The small molecule below binds the protein below.
Small molecule (SMILES): COc1ccc(C[C@H](N)C(=O)O)cc1

Binding-site contacts:
Ligand atom O contacts residue HIS318 of chain 1.A at 3.3 Å (h-bond).
Ligand atom C contacts residue GLU285 of chain 1.A at 3.6 Å.
Ligand atom O contacts residue HIS322 of chain 1.A at 3.4 Å (h-bond).
Ligand atom CE1 contacts residue GLU142 of chain 1.A at 3.7 Å.
Ligand atom C contacts residue ZN1 of chain 1.B at 2.8 Å.
Ligand atom OH contacts residue GLN140 of chain 1.A at 3.2 Å (h-bond).
Ligand atom OH contacts residue GLU142 of chain 1.A at 3.5 Å (salt-bridge).
Ligand atom OXT contacts residue GLU319 of chain 1.A at 2.6 Å (salt-bridge).
Ligand atom CM contacts residue GLN842 of chain 1.A at 3.4 Å.
Ligand atom CE1 contacts residue MET281 of chain 1.A at 3.9 Å (hydrophobic).
Ligand atom CD2 contacts residue ALA283 of chain 1.A at 3.4 Å (hydrophobic).
Ligand atom OXT contacts residue ZN1 of chain 1.B at 3.3 Å.
Ligand atom CM contacts residue GLU142 of chain 1.A at 3.4 Å.
Ligand atom CZ contacts residue GLN140 of chain 1.A at 3.2 Å.
Ligand atom N contacts residue MET284 of chain 1.A at 3.6 Å.
Ligand atom CB contacts residue TYR402 of chain 1.A at 3.4 Å (hydrophobic).
Ligand atom CA contacts residue ALA283 of chain 1.A at 3.2 Å (hydrophobic).
Ligand atom C contacts residue ALA283 of chain 1.A at 3.7 Å (hydrophobic).
Ligand atom N contacts residue LYS340 of chain 1.A at 3.8 Å.
Ligand atom CZ contacts residue GLU142 of chain 1.A at 3.7 Å.
Ligand atom OH contacts residue MET281 of chain 1.A at 3.7 Å.
Ligand atom CE2 contacts residue GLN140 of chain 1.A at 3.2 Å.
Ligand atom N contacts residue GLU341 of chain 1.A at 3.5 Å (salt-bridge).
Ligand atom C contacts residue TYR402 of chain 1.A at 3.5 Å (hydrophobic).
Ligand atom CB contacts residue ALA283 of chain 1.A at 3.7 Å (hydrophobic).
Ligand atom O contacts residue TYR402 of chain 1.A at 2.7 Å (h-bond).
Ligand atom CD2 contacts residue MET281 of chain 1.A at 3.6 Å (hydrophobic).
Ligand atom O contacts residue GLU341 of chain 1.A at 2.9 Å (salt-bridge).
Ligand atom CD1 contacts residue TYR397 of chain 1.A at 3.6 Å (hydrophobic).
Ligand atom C contacts residue HIS318 of chain 1.A at 3.9 Å.
Ligand atom CA contacts residue GLU285 of chain 1.A at 3.3 Å.
Ligand atom OXT contacts residue HIS318 of chain 1.A at 3.5 Å.
Ligand atom N contacts residue GLU142 of chain 1.A at 2.7 Å (salt-bridge).
Ligand atom CZ contacts residue MET281 of chain 1.A at 3.4 Å (hydrophobic).
Ligand atom N contacts residue GLU285 of chain 1.A at 2.6 Å (salt-bridge).
Ligand atom C contacts residue GLU319 of chain 1.A at 3.8 Å.
Ligand atom OXT contacts residue ALA283 of chain 1.A at 3.1 Å (h-bond).
Ligand atom CE2 contacts residue MET281 of chain 1.A at 3.5 Å (hydrophobic).
Ligand atom CA contacts residue GLU142 of chain 1.A at 3.9 Å.
Ligand atom O contacts residue ZN1 of chain 1.B at 1.9 Å.

Sequence of chain 1.A:
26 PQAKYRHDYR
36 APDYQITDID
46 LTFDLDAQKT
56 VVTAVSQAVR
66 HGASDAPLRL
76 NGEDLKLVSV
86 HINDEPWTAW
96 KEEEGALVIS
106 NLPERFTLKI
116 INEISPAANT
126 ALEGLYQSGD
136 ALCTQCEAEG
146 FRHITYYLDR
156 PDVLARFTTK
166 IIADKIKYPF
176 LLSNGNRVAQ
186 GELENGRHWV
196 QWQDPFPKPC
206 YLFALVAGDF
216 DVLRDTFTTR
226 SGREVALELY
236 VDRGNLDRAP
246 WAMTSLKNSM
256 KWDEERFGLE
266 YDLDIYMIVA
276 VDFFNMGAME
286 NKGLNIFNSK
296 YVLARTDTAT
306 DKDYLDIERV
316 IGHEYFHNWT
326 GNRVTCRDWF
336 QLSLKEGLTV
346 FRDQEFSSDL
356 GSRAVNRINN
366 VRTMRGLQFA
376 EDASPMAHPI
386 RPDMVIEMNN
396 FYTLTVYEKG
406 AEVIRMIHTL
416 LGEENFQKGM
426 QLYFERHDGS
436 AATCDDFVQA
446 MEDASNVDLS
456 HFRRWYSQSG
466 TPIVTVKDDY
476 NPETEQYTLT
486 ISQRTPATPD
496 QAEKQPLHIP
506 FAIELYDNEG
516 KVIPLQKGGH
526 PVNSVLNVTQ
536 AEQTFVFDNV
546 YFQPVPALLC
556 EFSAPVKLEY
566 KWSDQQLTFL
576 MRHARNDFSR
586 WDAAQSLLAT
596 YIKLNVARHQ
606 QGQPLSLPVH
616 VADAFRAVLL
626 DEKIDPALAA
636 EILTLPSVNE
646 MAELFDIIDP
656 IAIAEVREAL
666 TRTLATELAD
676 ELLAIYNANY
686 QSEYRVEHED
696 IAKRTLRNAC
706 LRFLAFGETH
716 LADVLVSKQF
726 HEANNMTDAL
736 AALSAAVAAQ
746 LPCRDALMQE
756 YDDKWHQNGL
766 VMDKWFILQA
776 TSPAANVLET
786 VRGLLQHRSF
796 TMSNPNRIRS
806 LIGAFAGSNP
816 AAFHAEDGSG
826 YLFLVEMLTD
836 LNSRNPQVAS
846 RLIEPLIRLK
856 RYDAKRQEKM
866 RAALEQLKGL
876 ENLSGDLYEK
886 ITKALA